This protein binds this small molecule.
Small molecule (SMILES): CC(=O)N[C@H]1[C@H](O[C@H]2[C@H](O)[C@@H](NC(C)=O)CO[C@@H]2CO)O[C@H](CO)[C@@H](O[C@@H]2O[C@H](CO)[C@@H](O)[C@H](O)[C@@H]2O)[C@@H]1O

Sequence of chain 1.A:
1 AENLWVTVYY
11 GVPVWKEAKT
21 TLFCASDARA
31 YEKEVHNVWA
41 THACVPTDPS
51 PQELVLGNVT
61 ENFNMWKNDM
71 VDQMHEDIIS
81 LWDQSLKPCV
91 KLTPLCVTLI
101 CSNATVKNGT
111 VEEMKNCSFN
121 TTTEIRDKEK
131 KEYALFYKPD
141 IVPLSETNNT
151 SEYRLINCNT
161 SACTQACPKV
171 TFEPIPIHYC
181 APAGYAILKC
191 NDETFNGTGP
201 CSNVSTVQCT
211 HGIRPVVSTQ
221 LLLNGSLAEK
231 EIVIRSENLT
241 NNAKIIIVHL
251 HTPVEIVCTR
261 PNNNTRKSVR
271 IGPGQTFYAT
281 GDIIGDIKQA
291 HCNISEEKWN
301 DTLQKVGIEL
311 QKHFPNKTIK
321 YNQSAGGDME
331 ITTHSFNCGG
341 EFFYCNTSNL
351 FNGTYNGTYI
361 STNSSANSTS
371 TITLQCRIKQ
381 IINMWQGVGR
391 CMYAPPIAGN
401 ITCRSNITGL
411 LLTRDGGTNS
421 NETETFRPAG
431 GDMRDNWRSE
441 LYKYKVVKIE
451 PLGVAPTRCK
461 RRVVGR

Binding-site contacts:
Ligand atom O5 contacts residue ILE156 of chain 1.A at 4.4 Å.
Ligand atom C6 contacts residue VAL142 of chain 1.A at 4.3 Å (hydrophobic).
Ligand atom C2 contacts residue ASN159 of chain 1.A at 2.5 Å.
Ligand atom C1 contacts residue ILE156 of chain 1.A at 4.4 Å (hydrophobic).
Ligand atom C6 contacts residue ARG154 of chain 1.A at 4.1 Å.
Ligand atom N2 contacts residue ASN159 of chain 1.A at 2.9 Å (h-bond).
Ligand atom C8 contacts residue THR160 of chain 1.A at 4.5 Å.
Ligand atom C4 contacts residue ASN159 of chain 1.A at 4.2 Å.
Ligand atom C1 contacts residue ASN159 of chain 1.A at 1.4 Å.
Ligand atom C2 contacts residue THR160 of chain 1.A at 4.1 Å.
Ligand atom O5 contacts residue ASN159 of chain 1.A at 2.3 Å (h-bond).
Ligand atom O6 contacts residue ARG154 of chain 1.A at 4.3 Å.
Ligand atom C3 contacts residue ASN159 of chain 1.A at 3.8 Å.
Ligand atom C1 contacts residue ARG154 of chain 1.A at 3.6 Å.
Ligand atom C5 contacts residue ARG154 of chain 1.A at 4.1 Å.
Ligand atom C3 contacts residue THR160 of chain 1.A at 4.4 Å.
Ligand atom N2 contacts residue THR160 of chain 1.A at 3.5 Å.
Ligand atom O7 contacts residue ASN159 of chain 1.A at 2.8 Å (h-bond).
Ligand atom O5 contacts residue ARG154 of chain 1.A at 2.9 Å (salt-bridge).
Ligand atom C8 contacts residue ASN159 of chain 1.A at 4.0 Å.
Ligand atom C7 contacts residue THR160 of chain 1.A at 4.2 Å.
Ligand atom C1 contacts residue THR160 of chain 1.A at 3.8 Å.
Ligand atom C5 contacts residue ILE156 of chain 1.A at 4.4 Å (hydrophobic).
Ligand atom C7 contacts residue ASN159 of chain 1.A at 3.1 Å.
Ligand atom C5 contacts residue ASN159 of chain 1.A at 3.7 Å.